The protein below binds the small molecule below.
Small molecule (SMILES): CSCC[C@H](N)C(=O)N[C@@H](Cc1ccccc1)C(=O)N[C@@H](C)C(=O)N[C@@H](CC(C)C)C(=O)N[C@H](B(O)O)C(C)C

Sequence of chain 2.A:
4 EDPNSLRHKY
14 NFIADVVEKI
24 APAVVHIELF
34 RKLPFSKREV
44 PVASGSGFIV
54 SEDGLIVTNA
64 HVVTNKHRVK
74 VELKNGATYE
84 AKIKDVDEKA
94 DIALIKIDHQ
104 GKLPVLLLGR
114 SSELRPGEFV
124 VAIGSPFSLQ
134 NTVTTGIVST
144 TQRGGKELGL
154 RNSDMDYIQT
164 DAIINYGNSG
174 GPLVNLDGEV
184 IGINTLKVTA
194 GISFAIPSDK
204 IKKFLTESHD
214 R

Binding-site contacts:
Ligand atom O contacts residue VAL191 of chain 2.A at 3.7 Å.
Ligand atom O contacts residue TYR169 of chain 2.A at 3.4 Å.
Ligand atom O2 contacts residue SER172 of chain 2.A at 2.4 Å (h-bond).
Ligand atom CG2 contacts residue THR188 of chain 2.A at 3.2 Å.
Ligand atom CA contacts residue SER172 of chain 2.A at 2.5 Å.
Ligand atom N contacts residue HIS64 of chain 2.A at 3.9 Å.
Ligand atom CA contacts residue LEU151 of chain 2.A at 3.9 Å (hydrophobic).
Ligand atom O2 contacts residue TYR169 of chain 2.A at 3.6 Å.
Ligand atom CE2 contacts residue LEU153 of chain 2.A at 3.6 Å (hydrophobic).
Ligand atom CG2 contacts residue SER172 of chain 2.A at 3.0 Å.
Ligand atom CA contacts residue LYS190 of chain 2.A at 3.7 Å.
Ligand atom B contacts residue GLY170 of chain 2.A at 3.9 Å.
Ligand atom O contacts residue LEU189 of chain 2.A at 3.4 Å.
Ligand atom CD2 contacts residue LEU151 of chain 2.A at 3.9 Å (hydrophobic).
Ligand atom O2 contacts residue ASN171 of chain 2.A at 3.5 Å (h-bond).
Ligand atom CD1 contacts residue ASP94 of chain 2.A at 3.8 Å.
Ligand atom CD1 contacts residue LEU189 of chain 2.A at 4.0 Å (hydrophobic).
Ligand atom CZ contacts residue LEU153 of chain 2.A at 3.6 Å (hydrophobic).
Ligand atom CG contacts residue LEU189 of chain 2.A at 3.9 Å (hydrophobic).
Ligand atom O2 contacts residue GLY170 of chain 2.A at 2.5 Å (h-bond).
Ligand atom O1 contacts residue SER172 of chain 2.A at 2.5 Å (h-bond).
Ligand atom N contacts residue THR188 of chain 2.A at 3.3 Å (h-bond).
Ligand atom C contacts residue LYS190 of chain 2.A at 3.4 Å.
Ligand atom CB contacts residue LYS190 of chain 2.A at 3.7 Å.
Ligand atom CB contacts residue TYR169 of chain 2.A at 4.0 Å (hydrophobic).
Ligand atom O1 contacts residue HIS64 of chain 2.A at 3.3 Å (h-bond).
Ligand atom B contacts residue SER172 of chain 2.A at 1.6 Å.
Ligand atom CG1 contacts residue LYS190 of chain 2.A at 4.0 Å.
Ligand atom B contacts residue HIS64 of chain 2.A at 3.7 Å.
Ligand atom CB contacts residue ASN168 of chain 2.A at 3.7 Å.
Ligand atom CD1 contacts residue HIS64 of chain 2.A at 3.6 Å.
Ligand atom O2 contacts residue ASN168 of chain 2.A at 4.0 Å.
Ligand atom CB contacts residue SER172 of chain 2.A at 3.0 Å.
Ligand atom N contacts residue LYS190 of chain 2.A at 2.7 Å (salt-bridge).
Ligand atom CA contacts residue LYS190 of chain 2.A at 3.4 Å.
Ligand atom O contacts residue LYS190 of chain 2.A at 2.9 Å (salt-bridge).
Ligand atom CD2 contacts residue LEU189 of chain 2.A at 3.1 Å (hydrophobic).
Ligand atom N contacts residue SER172 of chain 2.A at 2.9 Å (h-bond).
Ligand atom CA contacts residue THR188 of chain 2.A at 3.7 Å.
Ligand atom CG1 contacts residue ASN168 of chain 2.A at 3.9 Å.